Sequence of chain 1.B:
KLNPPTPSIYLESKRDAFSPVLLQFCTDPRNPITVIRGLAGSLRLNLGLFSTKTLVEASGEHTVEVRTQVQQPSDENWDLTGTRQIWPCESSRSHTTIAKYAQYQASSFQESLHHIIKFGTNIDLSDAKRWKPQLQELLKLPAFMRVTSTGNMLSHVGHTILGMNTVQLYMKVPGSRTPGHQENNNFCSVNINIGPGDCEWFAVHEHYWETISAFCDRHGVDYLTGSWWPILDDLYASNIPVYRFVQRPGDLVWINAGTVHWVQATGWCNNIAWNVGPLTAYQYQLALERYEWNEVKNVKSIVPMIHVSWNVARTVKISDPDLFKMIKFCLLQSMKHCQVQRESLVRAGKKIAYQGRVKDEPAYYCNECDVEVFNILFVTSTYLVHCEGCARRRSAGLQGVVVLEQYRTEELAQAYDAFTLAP

Binding-site contacts:
Ligand atom C7 contacts residue CO1 of chain 1.H at 3.0 Å.
Ligand atom C22 contacts residue THR191 of chain 1.B at 3.7 Å.
Ligand atom N3 contacts residue CO1 of chain 1.H at 2.2 Å.
Ligand atom N4 contacts residue CO1 of chain 1.H at 2.1 Å.
Ligand atom C1 contacts residue THR248 of chain 1.B at 3.6 Å.
Ligand atom C12 contacts residue HIS251 of chain 1.B at 3.5 Å.
Ligand atom C4 contacts residue TYR240 of chain 1.B at 3.6 Å (hydrophobic).
Ligand atom C20 contacts residue PRO249 of chain 1.B at 3.5 Å (hydrophobic).
Ligand atom C8 contacts residue HIS251 of chain 1.B at 3.6 Å.
Ligand atom N1 contacts residue CO1 of chain 1.H at 3.5 Å.
Ligand atom C1 contacts residue ASN261 of chain 1.B at 3.6 Å.
Ligand atom N1 contacts residue THR248 of chain 1.B at 3.7 Å.
Ligand atom C3 contacts residue TYR240 of chain 1.B at 3.7 Å (hydrophobic).
Ligand atom C22 contacts residue ASN192 of chain 1.B at 3.7 Å.
Ligand atom O2 contacts residue THR248 of chain 1.B at 2.6 Å (h-bond).
Ligand atom C12 contacts residue GLU253 of chain 1.B at 3.3 Å.
Ligand atom C19 contacts residue PRO249 of chain 1.B at 3.4 Å (hydrophobic).
Ligand atom C17 contacts residue ARG107 of chain 1.B at 3.5 Å.
Ligand atom O1 contacts residue LYS242 of chain 1.B at 3.1 Å (salt-bridge).
Ligand atom C4 contacts residue CO1 of chain 1.H at 3.3 Å.
Ligand atom C17 contacts residue SER131 of chain 1.B at 3.6 Å.
Ligand atom C8 contacts residue CO1 of chain 1.H at 3.0 Å.
Ligand atom C18 contacts residue ARG107 of chain 1.B at 3.6 Å.
Ligand atom C16 contacts residue ARG107 of chain 1.B at 3.5 Å.
Ligand atom C7 contacts residue HIS251 of chain 1.B at 3.7 Å.
Ligand atom N5 contacts residue ASN192 of chain 1.B at 3.7 Å.
Ligand atom C12 contacts residue CO1 of chain 1.H at 3.1 Å.
Ligand atom N3 contacts residue HIS251 of chain 1.B at 3.3 Å (h-bond).
Ligand atom C3 contacts residue THR248 of chain 1.B at 3.6 Å.
Ligand atom O2 contacts residue LYS242 of chain 1.B at 2.7 Å (salt-bridge).
Ligand atom C18 contacts residue PRO249 of chain 1.B at 3.7 Å (hydrophobic).
Ligand atom N4 contacts residue GLU253 of chain 1.B at 3.2 Å (salt-bridge).
Ligand atom O1 contacts residue ASN261 of chain 1.B at 2.8 Å (h-bond).
Ligand atom C2 contacts residue ASN261 of chain 1.B at 3.5 Å.
Ligand atom N4 contacts residue HIS251 of chain 1.B at 3.1 Å (h-bond).
Ligand atom C5 contacts residue TYR240 of chain 1.B at 3.6 Å (hydrophobic).
Ligand atom O1 contacts residue ASN341 of chain 1.B at 3.4 Å.
Ligand atom C11 contacts residue ASN254 of chain 1.B at 3.5 Å.
Ligand atom C19 contacts residue ARG247 of chain 1.B at 3.5 Å.
Ligand atom C1 contacts residue LYS242 of chain 1.B at 3.3 Å.

A small-molecule ligand and the protein it binds are described below.
Small molecule (SMILES): O=C(O)CCNc1cc(N2CCc3ccccc3CC2)nc(-c2ccccn2)n1